A small-molecule ligand and the protein it binds are described below.
Small molecule (SMILES): C[C@@H](NC(=O)[C@H](Cc1ccccc1)NC(=O)OCc1ccccc1)C(=O)CCO

Sequence of chain 1.B:
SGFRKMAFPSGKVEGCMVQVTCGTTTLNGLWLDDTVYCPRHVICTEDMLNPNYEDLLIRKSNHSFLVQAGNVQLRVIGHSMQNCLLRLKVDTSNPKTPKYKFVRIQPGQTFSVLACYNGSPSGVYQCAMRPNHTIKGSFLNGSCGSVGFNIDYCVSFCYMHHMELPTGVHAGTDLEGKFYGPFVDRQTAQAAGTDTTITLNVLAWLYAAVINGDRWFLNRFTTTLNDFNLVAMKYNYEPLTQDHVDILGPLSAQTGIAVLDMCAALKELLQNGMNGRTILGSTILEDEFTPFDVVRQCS

Sequence of chain 1.A:
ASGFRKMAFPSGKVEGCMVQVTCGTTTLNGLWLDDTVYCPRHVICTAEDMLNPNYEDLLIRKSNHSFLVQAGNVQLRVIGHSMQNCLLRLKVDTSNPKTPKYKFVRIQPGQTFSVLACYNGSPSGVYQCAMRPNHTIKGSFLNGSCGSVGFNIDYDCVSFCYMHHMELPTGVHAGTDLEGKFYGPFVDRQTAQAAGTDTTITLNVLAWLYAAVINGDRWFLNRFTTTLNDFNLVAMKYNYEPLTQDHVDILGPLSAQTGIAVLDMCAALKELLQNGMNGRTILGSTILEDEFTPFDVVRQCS

Binding-site contacts:
Ligand atom C10 contacts residue MET50 of chain 1.B at 3.5 Å (hydrophobic).
Ligand atom C13 contacts residue MET166 of chain 1.B at 3.5 Å (hydrophobic).
Ligand atom N1 contacts residue CYS146 of chain 1.B at 3.1 Å (h-bond).
Ligand atom C19 contacts residue GLU167 of chain 1.B at 3.5 Å.
Ligand atom C8 contacts residue HIS42 of chain 1.B at 3.7 Å.
Ligand atom C12 contacts residue VAL187 of chain 1.B at 3.9 Å (hydrophobic).
Ligand atom O2 contacts residue GLY144 of chain 1.B at 3.2 Å (h-bond).
Ligand atom O2 contacts residue CYS146 of chain 1.B at 3.0 Å (h-bond).
Ligand atom C11 contacts residue GLN190 of chain 1.B at 4.0 Å.
Ligand atom O4 contacts residue GLU167 of chain 1.B at 3.0 Å (salt-bridge).
Ligand atom C5 contacts residue HIS42 of chain 1.B at 3.6 Å.
Ligand atom C1 contacts residue SER145 of chain 1.B at 3.1 Å.
Ligand atom C12 contacts residue ARG189 of chain 1.B at 3.4 Å.
Ligand atom C4 contacts residue CYS146 of chain 1.B at 3.1 Å (hydrophobic).
Ligand atom N1 contacts residue HIS42 of chain 1.B at 3.1 Å (h-bond).
Ligand atom C20 contacts residue GLU167 of chain 1.B at 3.8 Å.
Ligand atom C11 contacts residue MET50 of chain 1.B at 3.8 Å (hydrophobic).
Ligand atom C12 contacts residue MET166 of chain 1.B at 3.7 Å (hydrophobic).
Ligand atom C14 contacts residue MET166 of chain 1.B at 3.8 Å (hydrophobic).
Ligand atom C14 contacts residue HIS165 of chain 1.B at 3.8 Å.
Ligand atom C7 contacts residue HIS165 of chain 1.B at 3.9 Å.
Ligand atom O1 contacts residue SER145 of chain 1.B at 3.6 Å.
Ligand atom C2 contacts residue CYS146 of chain 1.B at 1.9 Å (hydrophobic).
Ligand atom C5 contacts residue CYS146 of chain 1.B at 3.7 Å (hydrophobic).
Ligand atom C13 contacts residue ASP188 of chain 1.B at 3.5 Å.
Ligand atom C4 contacts residue HIS42 of chain 1.B at 3.9 Å.
Ligand atom O2 contacts residue SER145 of chain 1.B at 3.5 Å (h-bond).
Ligand atom C14 contacts residue HIS42 of chain 1.B at 3.8 Å.
Ligand atom C3 contacts residue CYS146 of chain 1.B at 2.3 Å (hydrophobic).
Ligand atom C17 contacts residue GLU167 of chain 1.B at 3.9 Å.
Ligand atom O4 contacts residue MET166 of chain 1.B at 3.4 Å.
Ligand atom C21 contacts residue ALA1 of chain 1.A at 3.9 Å (hydrophobic).
Ligand atom C1 contacts residue CYS146 of chain 1.B at 2.9 Å (hydrophobic).
Ligand atom C16 contacts residue GLU167 of chain 1.B at 3.1 Å.
Ligand atom C11 contacts residue ARG189 of chain 1.B at 3.6 Å.
Ligand atom C12 contacts residue ASP188 of chain 1.B at 3.6 Å.
Ligand atom O1 contacts residue LEU142 of chain 1.B at 3.5 Å (h-bond).
Ligand atom C2 contacts residue HIS165 of chain 1.B at 4.0 Å.
Ligand atom C20 contacts residue ALA1 of chain 1.A at 3.6 Å (hydrophobic).
Ligand atom C1 contacts residue LEU142 of chain 1.B at 3.9 Å (hydrophobic).